Sequence of chain 1.A:
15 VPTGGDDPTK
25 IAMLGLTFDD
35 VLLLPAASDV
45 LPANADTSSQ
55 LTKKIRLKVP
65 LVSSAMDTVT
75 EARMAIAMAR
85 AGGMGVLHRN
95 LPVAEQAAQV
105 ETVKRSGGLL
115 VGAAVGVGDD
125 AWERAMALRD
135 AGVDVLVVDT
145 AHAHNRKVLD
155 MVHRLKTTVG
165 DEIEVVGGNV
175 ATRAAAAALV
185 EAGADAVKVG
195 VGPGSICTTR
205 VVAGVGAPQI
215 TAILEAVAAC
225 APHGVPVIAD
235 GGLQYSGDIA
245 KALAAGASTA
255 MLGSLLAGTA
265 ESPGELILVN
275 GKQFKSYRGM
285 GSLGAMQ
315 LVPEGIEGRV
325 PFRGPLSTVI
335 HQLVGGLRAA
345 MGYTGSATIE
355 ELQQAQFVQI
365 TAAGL

This small molecule binds to this protein.
Small molecule (SMILES): Cc1[nH]c(C(=O)Nc2ccc(F)cc2)c(C)c1S(=O)(=O)Nc1ccc2c[nH]nc2c1

Binding-site contacts:
Ligand atom C20 contacts residue THR144 of chain 3.A at 4.0 Å.
Ligand atom C04 contacts residue ALA145 of chain 3.A at 3.4 Å (hydrophobic).
Ligand atom F contacts residue ASN149 of chain 3.A at 3.1 Å.
Ligand atom C15 contacts residue GLY194 of chain 3.A at 3.1 Å.
Ligand atom N17 contacts residue TYR347 of chain 1.A at 4.0 Å.
Ligand atom C19 contacts residue ALA145 of chain 3.A at 3.8 Å (hydrophobic).
Ligand atom C13 contacts residue IMP1 of chain 3.B at 3.4 Å.
Ligand atom C12 contacts residue IMP1 of chain 3.B at 3.7 Å.
Ligand atom O09 contacts residue MET284 of chain 3.A at 3.2 Å.
Ligand atom O22 contacts residue THR144 of chain 3.A at 3.3 Å.
Ligand atom N16 contacts residue THR203 of chain 3.A at 3.9 Å.
Ligand atom O22 contacts residue ALA145 of chain 3.A at 3.1 Å (h-bond).
Ligand atom O08 contacts residue IMP1 of chain 3.B at 3.2 Å (h-bond).
Ligand atom F contacts residue LYS151 of chain 3.A at 3.9 Å.
Ligand atom C28 contacts residue HIS146 of chain 3.A at 3.5 Å.
Ligand atom C18 contacts residue ALA145 of chain 3.A at 3.7 Å (hydrophobic).
Ligand atom C02 contacts residue ALA145 of chain 3.A at 3.8 Å (hydrophobic).
Ligand atom C20 contacts residue ALA145 of chain 3.A at 3.8 Å (hydrophobic).
Ligand atom C05 contacts residue ALA145 of chain 3.A at 3.7 Å (hydrophobic).
Ligand atom C19 contacts residue IMP1 of chain 3.B at 3.2 Å.
Ligand atom O09 contacts residue GLY285 of chain 3.A at 3.3 Å (h-bond).
Ligand atom N03 contacts residue ALA145 of chain 3.A at 3.5 Å.
Ligand atom N17 contacts residue IMP1 of chain 3.B at 3.5 Å.
Ligand atom C01 contacts residue GLU318 of chain 3.A at 3.6 Å.
Ligand atom C15 contacts residue GLY196 of chain 3.A at 3.8 Å.
Ligand atom N16 contacts residue GLY196 of chain 3.A at 3.1 Å (h-bond).
Ligand atom O08 contacts residue GLY285 of chain 3.A at 3.1 Å.
Ligand atom C15 contacts residue VAL195 of chain 3.A at 3.7 Å (hydrophobic).
Ligand atom C06 contacts residue ALA145 of chain 3.A at 3.9 Å (hydrophobic).
Ligand atom C21 contacts residue ALA145 of chain 3.A at 3.5 Å (hydrophobic).
Ligand atom F contacts residue VAL152 of chain 3.A at 3.6 Å.
Ligand atom C14 contacts residue IMP1 of chain 3.B at 3.6 Å.
Ligand atom C11 contacts residue IMP1 of chain 3.B at 3.5 Å.
Ligand atom N10 contacts residue IMP1 of chain 3.B at 3.8 Å.
Ligand atom C20 contacts residue ARG93 of chain 3.A at 3.9 Å.
Ligand atom C28 contacts residue VAL152 of chain 3.A at 3.9 Å (hydrophobic).
Ligand atom S07 contacts residue GLY285 of chain 3.A at 3.9 Å.
Ligand atom C18 contacts residue IMP1 of chain 3.B at 3.2 Å.
Ligand atom N17 contacts residue THR203 of chain 3.A at 3.1 Å (h-bond).
Ligand atom N16 contacts residue VAL195 of chain 3.A at 3.6 Å.

Sequence of chain 3.A:
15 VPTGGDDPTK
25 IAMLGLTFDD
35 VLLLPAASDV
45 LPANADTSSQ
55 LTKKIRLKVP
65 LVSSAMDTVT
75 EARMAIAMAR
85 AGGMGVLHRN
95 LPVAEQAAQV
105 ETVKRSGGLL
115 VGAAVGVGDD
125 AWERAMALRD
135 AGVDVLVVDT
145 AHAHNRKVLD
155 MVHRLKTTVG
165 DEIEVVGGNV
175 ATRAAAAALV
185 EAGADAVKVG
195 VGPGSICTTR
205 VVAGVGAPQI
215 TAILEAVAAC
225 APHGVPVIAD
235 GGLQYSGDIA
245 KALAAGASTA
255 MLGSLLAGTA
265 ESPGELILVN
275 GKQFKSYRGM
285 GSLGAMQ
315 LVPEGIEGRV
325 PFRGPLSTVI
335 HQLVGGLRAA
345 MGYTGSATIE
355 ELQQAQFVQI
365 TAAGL